The protein below binds the small molecule below.
Small molecule (SMILES): Nc1ncnc2c1ncn2[C@@H]1O[C@H](CO[P](=O)(O)O[C@H]2[C@@H](O)[C@H](n3cnc4c(N)ncnc43)O[C@@H]2CO[P](=O)(O)O[C@H]2[C@@H](O)[C@H](n3cnc4c(N)ncnc43)O[C@@H]2COP(=O)(O)O)[C@@H](O)[C@H]1O

Binding-site contacts:
Ligand atom C2 contacts residue U1 of chain 3.C at 3.5 Å.
Ligand atom N3 contacts residue U2 of chain 3.C at 3.7 Å.
Ligand atom N6 contacts residue U1 of chain 3.C at 2.8 Å (h-bond).
Ligand atom C2 contacts residue U2 of chain 3.C at 3.2 Å.
Ligand atom N1 contacts residue U1 of chain 3.C at 2.8 Å (h-bond).
Ligand atom N6 contacts residue U2 of chain 3.C at 4.2 Å.
Ligand atom N1 contacts residue U2 of chain 3.C at 3.5 Å (h-bond).
Ligand atom C2 contacts residue U3 of chain 3.C at 3.0 Å.
Ligand atom C6 contacts residue U2 of chain 3.C at 4.1 Å.
Ligand atom C6 contacts residue U1 of chain 3.C at 3.6 Å.
Ligand atom C4 contacts residue U2 of chain 3.C at 4.3 Å.
Ligand atom N1 contacts residue U3 of chain 3.C at 2.7 Å (h-bond).
Ligand atom N3 contacts residue U3 of chain 3.C at 4.2 Å.
Ligand atom C6 contacts residue U3 of chain 3.C at 3.3 Å.
Ligand atom N6 contacts residue U3 of chain 3.C at 3.0 Å (h-bond).